Sequence of chain 1.M:
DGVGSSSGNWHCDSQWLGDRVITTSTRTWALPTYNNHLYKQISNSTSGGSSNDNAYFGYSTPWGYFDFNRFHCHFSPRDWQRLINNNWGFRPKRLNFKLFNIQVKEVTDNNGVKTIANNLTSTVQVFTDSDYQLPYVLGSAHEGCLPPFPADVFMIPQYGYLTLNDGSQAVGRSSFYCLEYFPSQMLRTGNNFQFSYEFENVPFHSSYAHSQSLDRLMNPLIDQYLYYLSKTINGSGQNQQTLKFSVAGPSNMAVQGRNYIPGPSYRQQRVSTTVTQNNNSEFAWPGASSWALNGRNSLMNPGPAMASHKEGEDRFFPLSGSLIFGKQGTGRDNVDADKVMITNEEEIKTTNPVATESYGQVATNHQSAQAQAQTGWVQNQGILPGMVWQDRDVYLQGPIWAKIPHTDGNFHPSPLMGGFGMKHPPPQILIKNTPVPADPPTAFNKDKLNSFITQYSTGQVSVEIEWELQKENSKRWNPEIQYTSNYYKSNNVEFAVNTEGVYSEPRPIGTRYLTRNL

The small molecule below binds the protein below.
Small molecule (SMILES): OC[C@H]1O[C@@H](O)[C@H](O)[C@@H](O)[C@H]1O

Sequence of chain 1.BA:
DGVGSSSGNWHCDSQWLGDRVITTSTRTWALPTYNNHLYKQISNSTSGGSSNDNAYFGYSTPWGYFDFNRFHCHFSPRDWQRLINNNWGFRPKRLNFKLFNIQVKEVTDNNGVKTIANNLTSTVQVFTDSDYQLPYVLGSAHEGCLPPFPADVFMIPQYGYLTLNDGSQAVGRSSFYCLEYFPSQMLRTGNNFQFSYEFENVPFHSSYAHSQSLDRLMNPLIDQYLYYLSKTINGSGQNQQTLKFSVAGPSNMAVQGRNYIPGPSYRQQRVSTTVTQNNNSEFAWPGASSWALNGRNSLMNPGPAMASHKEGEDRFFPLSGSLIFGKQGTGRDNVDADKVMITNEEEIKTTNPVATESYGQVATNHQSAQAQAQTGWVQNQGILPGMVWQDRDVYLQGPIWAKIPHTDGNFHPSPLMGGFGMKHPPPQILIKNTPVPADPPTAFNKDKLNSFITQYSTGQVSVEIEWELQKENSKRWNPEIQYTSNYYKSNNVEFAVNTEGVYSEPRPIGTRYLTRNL

Binding-site contacts:
Ligand atom O6 contacts residue TRP285 of chain 1.M at 3.6 Å (h-bond).
Ligand atom C5 contacts residue TRP285 of chain 1.M at 3.4 Å (hydrophobic).
Ligand atom C1 contacts residue TRP285 of chain 1.M at 3.9 Å (hydrophobic).
Ligand atom O1 contacts residue TRP285 of chain 1.M at 3.6 Å.
Ligand atom O1 contacts residue ALA254 of chain 1.BA at 3.8 Å.
Ligand atom C6 contacts residue ASP53 of chain 1.M at 3.6 Å.
Ligand atom O1 contacts residue ASN252 of chain 1.BA at 3.2 Å (h-bond).
Ligand atom C6 contacts residue TRP285 of chain 1.M at 3.2 Å (hydrophobic).
Ligand atom C2 contacts residue TRP285 of chain 1.M at 3.4 Å (hydrophobic).
Ligand atom O5 contacts residue TRP285 of chain 1.M at 3.2 Å.
Ligand atom O3 contacts residue TRP285 of chain 1.M at 3.2 Å.
Ligand atom O4 contacts residue TRP285 of chain 1.M at 1.4 Å.
Ligand atom C4 contacts residue TRP285 of chain 1.M at 2.8 Å (hydrophobic).
Ligand atom O2 contacts residue ASN252 of chain 1.BA at 3.3 Å (h-bond).
Ligand atom O5 contacts residue ASP53 of chain 1.M at 4.1 Å.
Ligand atom O1 contacts residue VAL255 of chain 1.BA at 3.3 Å.
Ligand atom O2 contacts residue VAL255 of chain 1.BA at 4.4 Å.
Ligand atom C2 contacts residue ASN252 of chain 1.BA at 4.2 Å.
Ligand atom C3 contacts residue TRP285 of chain 1.M at 3.5 Å (hydrophobic).
Ligand atom O2 contacts residue TRP285 of chain 1.M at 4.3 Å.
Ligand atom C1 contacts residue ASN252 of chain 1.BA at 4.0 Å.